Sequence of chain 1.F:
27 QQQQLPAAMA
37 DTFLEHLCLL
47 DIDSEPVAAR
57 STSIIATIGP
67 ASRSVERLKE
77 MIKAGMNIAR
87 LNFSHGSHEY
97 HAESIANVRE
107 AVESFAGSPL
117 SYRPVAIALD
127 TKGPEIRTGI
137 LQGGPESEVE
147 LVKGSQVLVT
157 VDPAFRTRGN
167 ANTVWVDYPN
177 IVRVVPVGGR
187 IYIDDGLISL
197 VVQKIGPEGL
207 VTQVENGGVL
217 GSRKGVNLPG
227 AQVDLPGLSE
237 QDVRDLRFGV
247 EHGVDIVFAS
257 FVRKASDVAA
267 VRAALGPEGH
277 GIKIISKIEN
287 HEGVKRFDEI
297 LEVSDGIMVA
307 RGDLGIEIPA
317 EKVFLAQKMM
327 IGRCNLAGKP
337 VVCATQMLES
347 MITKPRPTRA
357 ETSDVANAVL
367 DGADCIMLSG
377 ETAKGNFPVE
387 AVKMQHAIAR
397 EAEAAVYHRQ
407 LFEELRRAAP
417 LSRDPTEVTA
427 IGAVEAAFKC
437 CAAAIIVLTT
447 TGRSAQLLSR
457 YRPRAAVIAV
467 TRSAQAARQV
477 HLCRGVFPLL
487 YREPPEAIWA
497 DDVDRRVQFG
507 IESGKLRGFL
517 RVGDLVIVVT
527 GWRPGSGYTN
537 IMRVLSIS

This protein binds this small molecule.
Small molecule (SMILES): O=P(O)(O)OC[C@H]1O[C@](O)(COP(=O)(O)O)[C@@H](O)[C@@H]1O

Binding-site contacts:
Ligand atom O1P contacts residue ARG502 of chain 1.F at 2.6 Å (salt-bridge).
Ligand atom P1 contacts residue ARG502 of chain 1.F at 3.5 Å.
Ligand atom O4P contacts residue SER532 of chain 1.F at 3.3 Å.
Ligand atom C6 contacts residue THR445 of chain 1.F at 3.8 Å.
Ligand atom O5P contacts residue GLY533 of chain 1.F at 3.0 Å (h-bond).
Ligand atom P2 contacts residue THR445 of chain 1.F at 3.5 Å.
Ligand atom O4P contacts residue THR445 of chain 1.F at 3.4 Å (h-bond).
Ligand atom O6P contacts residue THR445 of chain 1.F at 2.5 Å (h-bond).
Ligand atom O4 contacts residue GLY531 of chain 1.F at 2.4 Å (h-bond).
Ligand atom O4P contacts residue THR447 of chain 1.F at 2.7 Å (h-bond).
Ligand atom O6 contacts residue THR445 of chain 1.F at 3.7 Å.
Ligand atom O4 contacts residue TYR534 of chain 1.F at 3.1 Å (h-bond).
Ligand atom O4 contacts residue GLY533 of chain 1.F at 3.7 Å.
Ligand atom C3 contacts residue ARG529 of chain 1.F at 3.4 Å.
Ligand atom C6 contacts residue THR535 of chain 1.F at 3.6 Å.
Ligand atom O5P contacts residue SER450 of chain 1.F at 3.4 Å (h-bond).
Ligand atom C1 contacts residue ARG502 of chain 1.F at 3.7 Å.
Ligand atom P2 contacts residue SER532 of chain 1.F at 3.8 Å.
Ligand atom O2P contacts residue GLY531 of chain 1.F at 3.0 Å (h-bond).
Ligand atom O5P contacts residue SER532 of chain 1.F at 3.5 Å.
Ligand atom P2 contacts residue SER450 of chain 1.F at 3.4 Å.
Ligand atom O3 contacts residue ARG529 of chain 1.F at 3.0 Å (salt-bridge).
Ligand atom O3 contacts residue GLY527 of chain 1.F at 3.1 Å.
Ligand atom O1 contacts residue GLY531 of chain 1.F at 3.7 Å.
Ligand atom C6 contacts residue LEU444 of chain 1.F at 3.4 Å (hydrophobic).
Ligand atom O2 contacts residue GLY527 of chain 1.F at 3.7 Å.
Ligand atom C3 contacts residue GLY531 of chain 1.F at 3.6 Å.
Ligand atom O3P contacts residue ARG502 of chain 1.F at 2.9 Å (salt-bridge).
Ligand atom C5 contacts residue GLY531 of chain 1.F at 3.6 Å.
Ligand atom C4 contacts residue GLY531 of chain 1.F at 3.3 Å.
Ligand atom O6 contacts residue THR446 of chain 1.F at 3.2 Å (h-bond).
Ligand atom O4P contacts residue THR446 of chain 1.F at 3.3 Å (h-bond).
Ligand atom O5 contacts residue LEU444 of chain 1.F at 3.6 Å (h-bond).
Ligand atom O4 contacts residue THR535 of chain 1.F at 3.7 Å.
Ligand atom O3P contacts residue TRP495 of chain 1.F at 2.9 Å (h-bond).
Ligand atom O2 contacts residue LEU444 of chain 1.F at 3.3 Å.
Ligand atom O6 contacts residue SER532 of chain 1.F at 3.6 Å.
Ligand atom P2 contacts residue THR446 of chain 1.F at 3.7 Å.
Ligand atom O6P contacts residue SER450 of chain 1.F at 2.4 Å (h-bond).
Ligand atom C6 contacts residue SER450 of chain 1.F at 3.7 Å.